Binding-site contacts:
Ligand atom C7 contacts residue ASN183 of chain 1.A at 3.1 Å.
Ligand atom O5 contacts residue ARG91 of chain 1.A at 4.5 Å.
Ligand atom C1 contacts residue ASN183 of chain 1.A at 1.4 Å.
Ligand atom C8 contacts residue ASN183 of chain 1.A at 4.0 Å.
Ligand atom C2 contacts residue ASP90 of chain 1.A at 3.2 Å.
Ligand atom O6 contacts residue ARG91 of chain 1.A at 3.5 Å.
Ligand atom N2 contacts residue ASN183 of chain 1.A at 2.7 Å (h-bond).
Ligand atom C2 contacts residue ASN183 of chain 1.A at 2.2 Å.
Ligand atom O3 contacts residue ASP90 of chain 1.A at 3.6 Å.
Ligand atom C6 contacts residue VAL92 of chain 1.A at 3.4 Å (hydrophobic).
Ligand atom O7 contacts residue ALA186 of chain 1.A at 4.5 Å.
Ligand atom C1 contacts residue PRO89 of chain 1.A at 4.5 Å (hydrophobic).
Ligand atom C1 contacts residue ASP90 of chain 1.A at 3.6 Å.
Ligand atom O5 contacts residue ASP90 of chain 1.A at 3.2 Å (salt-bridge).
Ligand atom C5 contacts residue ASN183 of chain 1.A at 3.6 Å.
Ligand atom C5 contacts residue SER184 of chain 1.A at 4.2 Å.
Ligand atom C6 contacts residue ASP90 of chain 1.A at 4.3 Å.
Ligand atom C8 contacts residue ASP90 of chain 1.A at 3.6 Å.
Ligand atom N2 contacts residue ASP90 of chain 1.A at 4.4 Å.
Ligand atom O5 contacts residue ASN183 of chain 1.A at 2.4 Å (h-bond).
Ligand atom O6 contacts residue VAL92 of chain 1.A at 3.3 Å (h-bond).
Ligand atom O3 contacts residue ASN183 of chain 1.A at 4.5 Å.
Ligand atom C5 contacts residue ASP90 of chain 1.A at 3.8 Å.
Ligand atom C4 contacts residue ASP90 of chain 1.A at 3.5 Å.
Ligand atom C4 contacts residue ASN183 of chain 1.A at 4.1 Å.
Ligand atom C1 contacts residue SER184 of chain 1.A at 3.9 Å.
Ligand atom O6 contacts residue ASP90 of chain 1.A at 3.6 Å.
Ligand atom O5 contacts residue SER184 of chain 1.A at 3.7 Å.
Ligand atom O6 contacts residue GLU93 of chain 1.A at 4.2 Å.
Ligand atom C3 contacts residue ASP90 of chain 1.A at 3.6 Å.
Ligand atom C3 contacts residue ASN183 of chain 1.A at 3.6 Å.
Ligand atom O5 contacts residue VAL92 of chain 1.A at 3.8 Å.
Ligand atom O7 contacts residue ASN183 of chain 1.A at 3.5 Å (h-bond).

Sequence of chain 1.A:
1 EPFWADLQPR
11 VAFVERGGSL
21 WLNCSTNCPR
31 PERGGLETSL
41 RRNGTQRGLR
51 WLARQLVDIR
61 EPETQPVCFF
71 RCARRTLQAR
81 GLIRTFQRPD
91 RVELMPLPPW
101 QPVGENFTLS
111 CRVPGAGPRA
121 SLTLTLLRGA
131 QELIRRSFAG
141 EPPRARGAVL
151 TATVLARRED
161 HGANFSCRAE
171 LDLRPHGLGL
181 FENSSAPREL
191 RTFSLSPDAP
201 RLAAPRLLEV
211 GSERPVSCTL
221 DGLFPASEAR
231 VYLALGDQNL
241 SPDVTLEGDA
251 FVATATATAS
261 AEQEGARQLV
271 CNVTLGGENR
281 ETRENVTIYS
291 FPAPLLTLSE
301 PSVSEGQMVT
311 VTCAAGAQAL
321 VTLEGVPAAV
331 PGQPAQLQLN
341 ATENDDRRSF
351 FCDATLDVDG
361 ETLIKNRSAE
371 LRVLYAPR

A small-molecule ligand and the protein it binds are described below.
Small molecule (SMILES): CC(=O)N[C@H]1[C@H](O[C@H]2[C@H](O)[C@@H](NC(C)=O)CO[C@@H]2CO)O[C@H](CO)[C@@H](O)[C@@H]1O